Binding-site contacts:
Ligand atom C5 contacts residue ARG348 of chain 1.B at 4.3 Å.
Ligand atom C4 contacts residue ASN373 of chain 1.B at 4.1 Å.
Ligand atom O7 contacts residue LEU345 of chain 1.B at 4.1 Å.
Ligand atom O6 contacts residue ARG348 of chain 1.B at 3.1 Å (salt-bridge).
Ligand atom C8 contacts residue LEU345 of chain 1.B at 3.4 Å (hydrophobic).
Ligand atom C2 contacts residue ASN373 of chain 1.B at 2.6 Å.
Ligand atom O7 contacts residue SER346 of chain 1.B at 3.2 Å (h-bond).
Ligand atom C7 contacts residue LEU345 of chain 1.B at 4.0 Å (hydrophobic).
Ligand atom C8 contacts residue PRO372 of chain 1.B at 4.1 Å (hydrophobic).
Ligand atom C6 contacts residue ARG348 of chain 1.B at 4.0 Å.
Ligand atom O5 contacts residue ARG348 of chain 1.B at 3.4 Å (salt-bridge).
Ligand atom C5 contacts residue ASN373 of chain 1.B at 3.5 Å.
Ligand atom C7 contacts residue SER346 of chain 1.B at 4.2 Å.
Ligand atom N2 contacts residue ASN373 of chain 1.B at 3.0 Å (h-bond).
Ligand atom C3 contacts residue ASN373 of chain 1.B at 3.9 Å.
Ligand atom C1 contacts residue ASN373 of chain 1.B at 1.4 Å.
Ligand atom O7 contacts residue ASN373 of chain 1.B at 3.7 Å.
Ligand atom C1 contacts residue ARG348 of chain 1.B at 4.3 Å.
Ligand atom C7 contacts residue ASN373 of chain 1.B at 3.5 Å.
Ligand atom O5 contacts residue ASN373 of chain 1.B at 2.2 Å (h-bond).
Ligand atom C8 contacts residue SER346 of chain 1.B at 4.4 Å.

The small molecule below binds the protein below.
Small molecule (SMILES): CC(=O)N[C@@H]1[C@@H](O)[C@H](O)[C@@H](CO)O[C@H]1O

Sequence of chain 1.B:
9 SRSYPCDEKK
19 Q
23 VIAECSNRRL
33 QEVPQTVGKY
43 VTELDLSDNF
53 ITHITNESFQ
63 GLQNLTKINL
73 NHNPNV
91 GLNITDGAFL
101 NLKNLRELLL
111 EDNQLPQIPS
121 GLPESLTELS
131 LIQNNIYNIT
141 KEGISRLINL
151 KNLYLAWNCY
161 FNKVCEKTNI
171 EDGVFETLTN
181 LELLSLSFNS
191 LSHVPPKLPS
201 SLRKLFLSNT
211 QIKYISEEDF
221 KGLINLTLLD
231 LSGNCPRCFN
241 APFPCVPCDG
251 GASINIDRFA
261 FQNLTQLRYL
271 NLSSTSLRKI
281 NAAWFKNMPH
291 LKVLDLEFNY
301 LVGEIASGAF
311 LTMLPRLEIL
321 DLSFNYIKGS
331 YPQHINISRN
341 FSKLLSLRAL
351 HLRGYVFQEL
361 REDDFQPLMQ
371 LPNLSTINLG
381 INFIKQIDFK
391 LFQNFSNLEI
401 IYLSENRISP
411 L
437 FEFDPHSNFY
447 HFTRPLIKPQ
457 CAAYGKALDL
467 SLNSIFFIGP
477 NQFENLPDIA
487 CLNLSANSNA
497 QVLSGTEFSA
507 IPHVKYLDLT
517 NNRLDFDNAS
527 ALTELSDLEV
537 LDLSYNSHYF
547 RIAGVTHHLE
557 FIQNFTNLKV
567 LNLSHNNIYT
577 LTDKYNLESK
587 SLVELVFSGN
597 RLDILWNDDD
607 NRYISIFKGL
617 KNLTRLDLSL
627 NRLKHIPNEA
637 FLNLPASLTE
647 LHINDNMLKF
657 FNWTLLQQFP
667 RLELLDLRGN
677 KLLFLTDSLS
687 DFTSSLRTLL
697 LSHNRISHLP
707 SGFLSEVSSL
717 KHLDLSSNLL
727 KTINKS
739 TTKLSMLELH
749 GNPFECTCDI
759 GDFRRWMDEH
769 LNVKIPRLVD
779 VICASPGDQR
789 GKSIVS